Sequence of chain 1.A:
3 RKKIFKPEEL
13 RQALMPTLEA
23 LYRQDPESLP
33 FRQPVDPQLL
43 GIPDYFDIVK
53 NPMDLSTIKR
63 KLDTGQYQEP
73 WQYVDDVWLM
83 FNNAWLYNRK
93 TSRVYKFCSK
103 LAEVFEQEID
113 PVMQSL

Binding-site contacts:
Ligand atom CAC contacts residue ILE44 of chain 1.A at 4.0 Å (hydrophobic).
Ligand atom CAH contacts residue VAL96 of chain 1.A at 3.7 Å (hydrophobic).
Ligand atom CAJ contacts residue VAL37 of chain 1.A at 4.1 Å (hydrophobic).
Ligand atom NAG contacts residue TYR89 of chain 1.A at 4.1 Å.
Ligand atom CAH contacts residue TYR47 of chain 1.A at 4.2 Å (hydrophobic).
Ligand atom NAI contacts residue VAL96 of chain 1.A at 3.6 Å.
Ligand atom CAL contacts residue PHE33 of chain 1.A at 4.0 Å (hydrophobic).
Ligand atom CAH contacts residue VAL37 of chain 1.A at 4.2 Å (hydrophobic).
Ligand atom OAM contacts residue TYR47 of chain 1.A at 3.6 Å.
Ligand atom NAI contacts residue PRO32 of chain 1.A at 4.0 Å.
Ligand atom NAG contacts residue ASN90 of chain 1.A at 3.2 Å (h-bond).
Ligand atom CAL contacts residue VAL96 of chain 1.A at 4.1 Å (hydrophobic).
Ligand atom NAI contacts residue VAL37 of chain 1.A at 3.7 Å.
Ligand atom OAM contacts residue ALA86 of chain 1.A at 4.3 Å.
Ligand atom CAE contacts residue PRO32 of chain 1.A at 4.1 Å (hydrophobic).
Ligand atom CAF contacts residue PRO32 of chain 1.A at 3.9 Å (hydrophobic).
Ligand atom CAF contacts residue LEU42 of chain 1.A at 4.1 Å (hydrophobic).
Ligand atom CAA contacts residue VAL96 of chain 1.A at 3.9 Å (hydrophobic).
Ligand atom CAC contacts residue ASN90 of chain 1.A at 3.8 Å.
Ligand atom NAG contacts residue VAL96 of chain 1.A at 4.1 Å.
Ligand atom CAJ contacts residue VAL96 of chain 1.A at 4.0 Å (hydrophobic).
Ligand atom OAM contacts residue ASN90 of chain 1.A at 2.9 Å (h-bond).
Ligand atom CAJ contacts residue PRO32 of chain 1.A at 3.4 Å (hydrophobic).
Ligand atom CAH contacts residue ASN90 of chain 1.A at 3.4 Å.
Ligand atom CAE contacts residue LEU42 of chain 1.A at 4.2 Å (hydrophobic).
Ligand atom OAM contacts residue VAL96 of chain 1.A at 4.0 Å.
Ligand atom OAM contacts residue VAL37 of chain 1.A at 4.4 Å.
Ligand atom BR contacts residue LEU42 of chain 1.A at 3.8 Å.
Ligand atom CAD contacts residue ASN90 of chain 1.A at 3.8 Å.
Ligand atom OAM contacts residue TYR89 of chain 1.A at 4.3 Å.
Ligand atom CAL contacts residue PRO32 of chain 1.A at 3.5 Å (hydrophobic).
Ligand atom CAC contacts residue VAL96 of chain 1.A at 4.0 Å (hydrophobic).
Ligand atom CAL contacts residue VAL37 of chain 1.A at 3.5 Å (hydrophobic).
Ligand atom CAF contacts residue VAL96 of chain 1.A at 3.6 Å (hydrophobic).
Ligand atom NAG contacts residue ILE44 of chain 1.A at 4.0 Å.
Ligand atom CAD contacts residue VAL96 of chain 1.A at 3.8 Å (hydrophobic).
Ligand atom CAA contacts residue LEU42 of chain 1.A at 4.1 Å (hydrophobic).
Ligand atom CAB contacts residue VAL96 of chain 1.A at 4.1 Å (hydrophobic).
Ligand atom CAD contacts residue ILE44 of chain 1.A at 4.1 Å (hydrophobic).
Ligand atom CAE contacts residue VAL96 of chain 1.A at 3.6 Å (hydrophobic).

This small molecule binds to this protein.
Small molecule (SMILES): CN1Cc2cc(Br)ccc2NC1=O